Binding-site contacts:
Ligand atom C4 contacts residue ASN113 of chain 1.B at 4.2 Å.
Ligand atom C8 contacts residue ASN113 of chain 1.B at 3.6 Å.
Ligand atom O3 contacts residue ASN116 of chain 1.B at 4.3 Å.
Ligand atom C4 contacts residue VAL118 of chain 1.B at 4.4 Å (hydrophobic).
Ligand atom C1 contacts residue ASN113 of chain 1.B at 1.4 Å.
Ligand atom C5 contacts residue ASN113 of chain 1.B at 3.7 Å.
Ligand atom O7 contacts residue ASN113 of chain 1.B at 4.4 Å.
Ligand atom C1 contacts residue ASN116 of chain 1.B at 4.0 Å.
Ligand atom C6 contacts residue VAL118 of chain 1.B at 3.8 Å (hydrophobic).
Ligand atom O5 contacts residue VAL118 of chain 1.B at 4.5 Å.
Ligand atom O6 contacts residue VAL111 of chain 1.B at 4.3 Å.
Ligand atom C3 contacts residue ASN113 of chain 1.B at 3.8 Å.
Ligand atom C3 contacts residue ASN116 of chain 1.B at 4.0 Å.
Ligand atom O5 contacts residue ASN113 of chain 1.B at 2.4 Å (h-bond).
Ligand atom N2 contacts residue ASN116 of chain 1.B at 4.0 Å.
Ligand atom O4 contacts residue VAL118 of chain 1.B at 4.2 Å.
Ligand atom C2 contacts residue ASN113 of chain 1.B at 2.4 Å.
Ligand atom O6 contacts residue VAL118 of chain 1.B at 4.3 Å.
Ligand atom C7 contacts residue ASN113 of chain 1.B at 3.5 Å.
Ligand atom C5 contacts residue VAL118 of chain 1.B at 3.6 Å (hydrophobic).
Ligand atom N2 contacts residue ASN113 of chain 1.B at 2.9 Å (h-bond).

This small molecule binds to this protein.
Small molecule (SMILES): CC(=O)N[C@@H]1[C@@H](O)[C@H](O)[C@@H](CO)O[C@H]1O

Sequence of chain 1.B:
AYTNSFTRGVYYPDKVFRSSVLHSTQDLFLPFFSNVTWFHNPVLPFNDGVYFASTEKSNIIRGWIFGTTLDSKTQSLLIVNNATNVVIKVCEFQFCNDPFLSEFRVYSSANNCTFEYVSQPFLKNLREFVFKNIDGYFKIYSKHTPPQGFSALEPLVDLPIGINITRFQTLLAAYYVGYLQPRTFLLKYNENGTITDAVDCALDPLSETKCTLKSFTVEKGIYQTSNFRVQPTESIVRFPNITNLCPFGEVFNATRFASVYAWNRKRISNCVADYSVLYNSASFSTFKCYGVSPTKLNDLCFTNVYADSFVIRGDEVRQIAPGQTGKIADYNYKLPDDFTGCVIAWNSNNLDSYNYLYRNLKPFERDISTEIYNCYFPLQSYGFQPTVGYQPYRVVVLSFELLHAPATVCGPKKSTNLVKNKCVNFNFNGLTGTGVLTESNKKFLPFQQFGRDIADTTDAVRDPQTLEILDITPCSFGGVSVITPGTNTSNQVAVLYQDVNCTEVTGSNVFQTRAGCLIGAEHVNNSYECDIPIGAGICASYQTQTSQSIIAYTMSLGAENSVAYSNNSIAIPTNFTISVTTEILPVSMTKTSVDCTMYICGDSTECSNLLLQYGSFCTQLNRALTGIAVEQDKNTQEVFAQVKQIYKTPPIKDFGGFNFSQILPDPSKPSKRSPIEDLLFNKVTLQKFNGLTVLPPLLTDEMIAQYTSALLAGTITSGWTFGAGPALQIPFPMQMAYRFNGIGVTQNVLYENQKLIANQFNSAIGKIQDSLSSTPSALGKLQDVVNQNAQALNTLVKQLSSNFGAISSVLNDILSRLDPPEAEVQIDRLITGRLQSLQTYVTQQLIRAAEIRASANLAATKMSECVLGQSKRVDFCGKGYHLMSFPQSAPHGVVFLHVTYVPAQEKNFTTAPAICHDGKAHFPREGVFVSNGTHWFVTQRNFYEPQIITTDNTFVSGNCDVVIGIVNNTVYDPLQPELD